Binding-site contacts:
Ligand atom O7 contacts residue PRO27 of chain 1.E at 4.3 Å.
Ligand atom N2 contacts residue ASN30 of chain 1.E at 3.8 Å.
Ligand atom C8 contacts residue PRO28 of chain 1.E at 3.0 Å (hydrophobic).
Ligand atom C3 contacts residue PRO27 of chain 1.E at 4.2 Å (hydrophobic).
Ligand atom C7 contacts residue PRO28 of chain 1.E at 4.4 Å (hydrophobic).
Ligand atom O5 contacts residue ASN30 of chain 1.E at 3.5 Å (h-bond).
Ligand atom O5 contacts residue GLU161 of chain 1.E at 4.5 Å.
Ligand atom O7 contacts residue ASN30 of chain 1.E at 4.1 Å.
Ligand atom C5 contacts residue ASN30 of chain 1.E at 4.3 Å.
Ligand atom C7 contacts residue ASN30 of chain 1.E at 3.6 Å.
Ligand atom O7 contacts residue ASN23 of chain 1.E at 4.1 Å.
Ligand atom O6 contacts residue GLU161 of chain 1.E at 4.0 Å.
Ligand atom C1 contacts residue ASN30 of chain 1.E at 3.0 Å.
Ligand atom C2 contacts residue ASN30 of chain 1.E at 4.0 Å.
Ligand atom C7 contacts residue PRO27 of chain 1.E at 4.0 Å (hydrophobic).
Ligand atom C8 contacts residue PRO27 of chain 1.E at 3.5 Å (hydrophobic).
Ligand atom C8 contacts residue ASN30 of chain 1.E at 3.4 Å.
Ligand atom O3 contacts residue PRO27 of chain 1.E at 4.0 Å.

This small molecule binds to this protein.
Small molecule (SMILES): CC(=O)N[C@H]1[C@H](O[C@H]2[C@H](O)[C@@H](NC(C)=O)CO[C@@H]2CO)O[C@H](CO)[C@@H](O)[C@@H]1O

Sequence of chain 1.E:
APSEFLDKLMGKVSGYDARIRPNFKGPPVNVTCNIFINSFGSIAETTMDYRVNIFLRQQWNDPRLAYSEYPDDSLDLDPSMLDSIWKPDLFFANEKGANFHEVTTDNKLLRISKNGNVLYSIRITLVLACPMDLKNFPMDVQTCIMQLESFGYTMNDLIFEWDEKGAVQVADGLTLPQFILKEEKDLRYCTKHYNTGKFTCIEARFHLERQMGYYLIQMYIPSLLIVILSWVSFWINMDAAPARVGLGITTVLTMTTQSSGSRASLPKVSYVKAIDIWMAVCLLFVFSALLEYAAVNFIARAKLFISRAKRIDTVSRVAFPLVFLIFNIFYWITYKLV